Binding-site contacts:
Ligand atom C3 contacts residue ALA224 of chain 1.A at 3.8 Å (hydrophobic).
Ligand atom C10 contacts residue ASN122 of chain 1.A at 4.0 Å.
Ligand atom CL14 contacts residue NAD1 of chain 1.E at 3.8 Å.
Ligand atom C2 contacts residue PHE3 of chain 1.C at 4.2 Å (hydrophobic).
Ligand atom CL14 contacts residue TYR171 of chain 1.A at 3.5 Å.
Ligand atom C1 contacts residue TYR171 of chain 1.A at 3.6 Å (hydrophobic).
Ligand atom C1 contacts residue TYR181 of chain 1.A at 3.5 Å (hydrophobic).
Ligand atom C9 contacts residue ALA223 of chain 1.A at 3.5 Å (hydrophobic).
Ligand atom C6 contacts residue NAD1 of chain 1.E at 3.6 Å.
Ligand atom C4 contacts residue ILE227 of chain 1.A at 3.9 Å (hydrophobic).
Ligand atom CL16 contacts residue NAD1 of chain 1.E at 3.5 Å.
Ligand atom C1 contacts residue NAD1 of chain 1.E at 3.5 Å.
Ligand atom C10 contacts residue ALA223 of chain 1.A at 4.0 Å (hydrophobic).
Ligand atom CL16 contacts residue ALA121 of chain 1.A at 3.6 Å.
Ligand atom C2 contacts residue NAD1 of chain 1.E at 3.6 Å.
Ligand atom C4 contacts residue ALA224 of chain 1.A at 3.7 Å (hydrophobic).
Ligand atom C12 contacts residue MET185 of chain 1.A at 4.1 Å (hydrophobic).
Ligand atom C3 contacts residue NAD1 of chain 1.E at 3.4 Å.
Ligand atom C8 contacts residue ALA223 of chain 1.A at 4.1 Å (hydrophobic).
Ligand atom O17 contacts residue LYS189 of chain 1.A at 3.9 Å.
Ligand atom C9 contacts residue ALA121 of chain 1.A at 3.8 Å (hydrophobic).
Ligand atom CL16 contacts residue ALA223 of chain 1.A at 3.4 Å.
Ligand atom O17 contacts residue TYR181 of chain 1.A at 2.5 Å (h-bond).
Ligand atom C8 contacts residue NAD1 of chain 1.E at 4.1 Å.
Ligand atom C5 contacts residue NAD1 of chain 1.E at 3.7 Å.
Ligand atom C4 contacts residue NAD1 of chain 1.E at 3.7 Å.
Ligand atom C6 contacts residue TYR181 of chain 1.A at 3.5 Å (hydrophobic).
Ligand atom O17 contacts residue TYR171 of chain 1.A at 4.0 Å.
Ligand atom CL14 contacts residue PHE3 of chain 1.C at 3.7 Å.
Ligand atom C3 contacts residue ILE227 of chain 1.A at 4.0 Å (hydrophobic).
Ligand atom C13 contacts residue ILE227 of chain 1.A at 3.6 Å (hydrophobic).
Ligand atom O17 contacts residue NAD1 of chain 1.E at 2.7 Å (h-bond).
Ligand atom C12 contacts residue VAL126 of chain 1.A at 4.0 Å (hydrophobic).
Ligand atom C12 contacts residue ILE227 of chain 1.A at 4.2 Å (hydrophobic).
Ligand atom CL15 contacts residue ALA123 of chain 1.A at 3.2 Å.
Ligand atom C10 contacts residue ALA121 of chain 1.A at 3.4 Å (hydrophobic).
Ligand atom CL15 contacts residue ASN122 of chain 1.A at 3.6 Å.
Ligand atom C3 contacts residue ILE4 of chain 1.C at 4.1 Å (hydrophobic).
Ligand atom O7 contacts residue NAD1 of chain 1.E at 3.5 Å.
Ligand atom CL15 contacts residue VAL126 of chain 1.A at 4.1 Å.

Sequence of chain 1.C:
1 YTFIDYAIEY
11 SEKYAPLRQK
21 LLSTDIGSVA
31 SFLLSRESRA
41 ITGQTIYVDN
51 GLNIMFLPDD

A small-molecule ligand and the protein it binds are described below.
Small molecule (SMILES): Oc1cc(Cl)ccc1Oc1ccc(Cl)cc1Cl

Sequence of chain 1.A:
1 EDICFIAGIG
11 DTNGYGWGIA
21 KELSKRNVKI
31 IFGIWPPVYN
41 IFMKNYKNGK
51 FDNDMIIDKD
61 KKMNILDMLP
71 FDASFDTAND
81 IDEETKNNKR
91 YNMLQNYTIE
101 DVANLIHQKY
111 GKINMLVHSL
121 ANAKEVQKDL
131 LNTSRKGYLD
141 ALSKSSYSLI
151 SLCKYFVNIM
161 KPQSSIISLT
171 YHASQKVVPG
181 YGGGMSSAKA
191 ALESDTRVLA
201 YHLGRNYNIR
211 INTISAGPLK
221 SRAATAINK